The protein below binds the small molecule below.
Small molecule (SMILES): C[n+]1cn([C@@H]2O[C@H](COP(=O)(O)O)[C@@H](O)[C@H]2O)c2nc(N)[nH]c(=O)c21

Sequence of chain 1.G:
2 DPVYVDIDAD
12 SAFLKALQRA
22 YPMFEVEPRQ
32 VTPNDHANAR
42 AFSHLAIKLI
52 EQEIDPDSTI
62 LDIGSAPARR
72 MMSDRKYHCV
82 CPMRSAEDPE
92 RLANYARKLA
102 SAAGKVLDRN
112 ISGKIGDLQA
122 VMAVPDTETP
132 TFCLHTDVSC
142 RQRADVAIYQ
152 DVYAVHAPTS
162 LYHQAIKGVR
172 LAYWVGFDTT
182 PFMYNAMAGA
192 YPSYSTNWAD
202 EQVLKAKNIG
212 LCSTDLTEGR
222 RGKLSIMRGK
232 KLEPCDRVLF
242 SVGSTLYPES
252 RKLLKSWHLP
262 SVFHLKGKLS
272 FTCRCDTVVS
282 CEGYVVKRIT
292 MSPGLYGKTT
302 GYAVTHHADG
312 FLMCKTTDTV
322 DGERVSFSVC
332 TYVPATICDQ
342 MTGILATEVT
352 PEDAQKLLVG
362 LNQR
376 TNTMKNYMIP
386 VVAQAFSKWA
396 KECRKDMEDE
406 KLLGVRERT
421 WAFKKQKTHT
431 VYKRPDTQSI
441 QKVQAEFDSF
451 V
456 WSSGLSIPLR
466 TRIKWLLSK

Binding-site contacts:
Ligand atom N1 contacts residue GLU250 of chain 1.G at 2.7 Å (salt-bridge).
Ligand atom C8 contacts residue ASP152 of chain 1.G at 4.0 Å.
Ligand atom C4' contacts residue HIS37 of chain 1.G at 4.0 Å.
Ligand atom OP2 contacts residue ARG41 of chain 1.G at 3.5 Å (salt-bridge).
Ligand atom C2 contacts residue TYR248 of chain 1.G at 3.6 Å (hydrophobic).
Ligand atom C4 contacts residue TYR248 of chain 1.G at 3.5 Å (hydrophobic).
Ligand atom CN7 contacts residue SAH1 of chain 1.FA at 3.8 Å.
Ligand atom O5' contacts residue ARG41 of chain 1.G at 3.2 Å (salt-bridge).
Ligand atom N1 contacts residue TYR154 of chain 1.G at 3.4 Å.
Ligand atom O2' contacts residue ASP152 of chain 1.G at 3.6 Å (salt-bridge).
Ligand atom C6 contacts residue TYR248 of chain 1.G at 3.7 Å (hydrophobic).
Ligand atom P contacts residue HIS37 of chain 1.G at 1.5 Å.
Ligand atom O2' contacts residue TYR285 of chain 1.G at 2.8 Å (h-bond).
Ligand atom C2' contacts residue ASP152 of chain 1.G at 3.6 Å.
Ligand atom C6 contacts residue GLU250 of chain 1.G at 3.9 Å.
Ligand atom C2 contacts residue GLU250 of chain 1.G at 3.4 Å.
Ligand atom N3 contacts residue TYR154 of chain 1.G at 3.9 Å.
Ligand atom O5' contacts residue HIS37 of chain 1.G at 2.7 Å (h-bond).
Ligand atom O3' contacts residue ALA40 of chain 1.G at 4.0 Å.
Ligand atom CN7 contacts residue TYR248 of chain 1.G at 4.0 Å (hydrophobic).
Ligand atom OP2 contacts residue HIS37 of chain 1.G at 2.5 Å (h-bond).
Ligand atom N2 contacts residue PHE241 of chain 1.G at 3.5 Å.
Ligand atom C5' contacts residue HIS37 of chain 1.G at 3.3 Å.
Ligand atom O3' contacts residue ARG41 of chain 1.G at 3.4 Å (salt-bridge).
Ligand atom N9 contacts residue TYR248 of chain 1.G at 3.8 Å.
Ligand atom N3 contacts residue TYR248 of chain 1.G at 3.6 Å.
Ligand atom O4' contacts residue VAL243 of chain 1.G at 3.8 Å.
Ligand atom O6 contacts residue TYR248 of chain 1.G at 3.7 Å.
Ligand atom C5 contacts residue TYR248 of chain 1.G at 3.6 Å (hydrophobic).
Ligand atom N7 contacts residue TYR248 of chain 1.G at 3.7 Å.
Ligand atom C3' contacts residue ARG41 of chain 1.G at 3.7 Å.
Ligand atom OP2 contacts residue ASN35 of chain 1.G at 3.6 Å (h-bond).
Ligand atom O4' contacts residue TYR248 of chain 1.G at 4.0 Å.
Ligand atom C8 contacts residue TYR248 of chain 1.G at 3.7 Å (hydrophobic).
Ligand atom OP1 contacts residue HIS37 of chain 1.G at 2.6 Å (h-bond).
Ligand atom N1 contacts residue TYR248 of chain 1.G at 3.6 Å.
Ligand atom O6 contacts residue TYR154 of chain 1.G at 3.9 Å.
Ligand atom N2 contacts residue GLU250 of chain 1.G at 3.1 Å (salt-bridge).
Ligand atom C6 contacts residue TYR154 of chain 1.G at 3.7 Å (hydrophobic).
Ligand atom C2 contacts residue TYR154 of chain 1.G at 3.5 Å (hydrophobic).